This small molecule binds to this protein.
Small molecule (SMILES): CC(=O)N[C@H]1[C@H](O[C@H]2[C@H](O)[C@@H](NC(C)=O)CO[C@@H]2CO)O[C@H](CO)[C@@H](O)[C@@H]1O

Sequence of chain 1.B:
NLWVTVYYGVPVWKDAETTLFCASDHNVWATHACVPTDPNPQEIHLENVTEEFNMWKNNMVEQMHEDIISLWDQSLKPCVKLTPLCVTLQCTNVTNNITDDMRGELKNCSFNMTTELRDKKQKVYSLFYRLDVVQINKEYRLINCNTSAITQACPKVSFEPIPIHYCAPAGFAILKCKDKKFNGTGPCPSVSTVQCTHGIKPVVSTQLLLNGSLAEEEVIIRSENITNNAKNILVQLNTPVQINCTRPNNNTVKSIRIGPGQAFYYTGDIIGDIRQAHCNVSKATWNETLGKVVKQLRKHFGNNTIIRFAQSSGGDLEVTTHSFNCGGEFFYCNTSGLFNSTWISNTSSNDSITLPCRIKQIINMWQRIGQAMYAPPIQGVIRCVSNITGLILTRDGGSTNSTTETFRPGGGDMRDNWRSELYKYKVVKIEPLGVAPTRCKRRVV

Binding-site contacts:
Ligand atom C8 contacts residue GLN295 of chain 1.B at 3.8 Å.
Ligand atom O5 contacts residue ASN297 of chain 1.B at 2.4 Å (h-bond).
Ligand atom C3 contacts residue GLN295 of chain 1.B at 4.1 Å.
Ligand atom C5 contacts residue ARG444 of chain 1.B at 4.1 Å.
Ligand atom N2 contacts residue GLN295 of chain 1.B at 3.9 Å.
Ligand atom C2 contacts residue GLN295 of chain 1.B at 4.1 Å.
Ligand atom C8 contacts residue ASN333 of chain 1.B at 3.5 Å.
Ligand atom C1 contacts residue GLN295 of chain 1.B at 3.5 Å.
Ligand atom C8 contacts residue SER335 of chain 1.B at 3.8 Å.
Ligand atom C5 contacts residue ASN297 of chain 1.B at 3.8 Å.
Ligand atom C3 contacts residue ASN297 of chain 1.B at 3.9 Å.
Ligand atom O6 contacts residue ARG444 of chain 1.B at 3.1 Å (salt-bridge).
Ligand atom O7 contacts residue ASN333 of chain 1.B at 4.0 Å.
Ligand atom O6 contacts residue ASN411 of chain 1.B at 4.5 Å.
Ligand atom C1 contacts residue ASN297 of chain 1.B at 1.5 Å.
Ligand atom N2 contacts residue ASN297 of chain 1.B at 3.0 Å (h-bond).
Ligand atom O5 contacts residue ARG444 of chain 1.B at 3.1 Å (salt-bridge).
Ligand atom C2 contacts residue ASN297 of chain 1.B at 2.5 Å.
Ligand atom C7 contacts residue ASN297 of chain 1.B at 3.3 Å.
Ligand atom C8 contacts residue ASN297 of chain 1.B at 4.2 Å.
Ligand atom C4 contacts residue ASN297 of chain 1.B at 4.3 Å.
Ligand atom C6 contacts residue ARG444 of chain 1.B at 3.8 Å.
Ligand atom C7 contacts residue ASN333 of chain 1.B at 4.3 Å.
Ligand atom O7 contacts residue ASN297 of chain 1.B at 3.1 Å (h-bond).
Ligand atom C8 contacts residue VAL334 of chain 1.B at 3.9 Å (hydrophobic).
Ligand atom C1 contacts residue ARG444 of chain 1.B at 4.0 Å.
Ligand atom O5 contacts residue GLN295 of chain 1.B at 4.4 Å.